This protein binds this small molecule.
Small molecule (SMILES): CC(=O)N[C@@H]1[C@@H](O)[C@H](O)[C@@H](CO)O[C@H]1O

Binding-site contacts:
Ligand atom C1 contacts residue ASN714 of chain 1.A at 1.4 Å.
Ligand atom C8 contacts residue ASN715 of chain 1.A at 4.3 Å.
Ligand atom C5 contacts residue ASN714 of chain 1.A at 3.7 Å.
Ligand atom O5 contacts residue ASN714 of chain 1.A at 2.4 Å (h-bond).
Ligand atom N2 contacts residue ASN714 of chain 1.A at 2.9 Å (h-bond).
Ligand atom O7 contacts residue ASN714 of chain 1.A at 3.0 Å (h-bond).
Ligand atom C7 contacts residue GLY1136 of chain 1.A at 4.0 Å.
Ligand atom C2 contacts residue ASN714 of chain 1.A at 2.4 Å.
Ligand atom C4 contacts residue ASN714 of chain 1.A at 4.2 Å.
Ligand atom C3 contacts residue ASN714 of chain 1.A at 3.8 Å.
Ligand atom C8 contacts residue GLY1136 of chain 1.A at 3.6 Å.
Ligand atom C8 contacts residue ASN714 of chain 1.A at 4.0 Å.
Ligand atom O7 contacts residue GLY1136 of chain 1.A at 4.1 Å.
Ligand atom C7 contacts residue ASN714 of chain 1.A at 3.1 Å.

Sequence of chain 1.A:
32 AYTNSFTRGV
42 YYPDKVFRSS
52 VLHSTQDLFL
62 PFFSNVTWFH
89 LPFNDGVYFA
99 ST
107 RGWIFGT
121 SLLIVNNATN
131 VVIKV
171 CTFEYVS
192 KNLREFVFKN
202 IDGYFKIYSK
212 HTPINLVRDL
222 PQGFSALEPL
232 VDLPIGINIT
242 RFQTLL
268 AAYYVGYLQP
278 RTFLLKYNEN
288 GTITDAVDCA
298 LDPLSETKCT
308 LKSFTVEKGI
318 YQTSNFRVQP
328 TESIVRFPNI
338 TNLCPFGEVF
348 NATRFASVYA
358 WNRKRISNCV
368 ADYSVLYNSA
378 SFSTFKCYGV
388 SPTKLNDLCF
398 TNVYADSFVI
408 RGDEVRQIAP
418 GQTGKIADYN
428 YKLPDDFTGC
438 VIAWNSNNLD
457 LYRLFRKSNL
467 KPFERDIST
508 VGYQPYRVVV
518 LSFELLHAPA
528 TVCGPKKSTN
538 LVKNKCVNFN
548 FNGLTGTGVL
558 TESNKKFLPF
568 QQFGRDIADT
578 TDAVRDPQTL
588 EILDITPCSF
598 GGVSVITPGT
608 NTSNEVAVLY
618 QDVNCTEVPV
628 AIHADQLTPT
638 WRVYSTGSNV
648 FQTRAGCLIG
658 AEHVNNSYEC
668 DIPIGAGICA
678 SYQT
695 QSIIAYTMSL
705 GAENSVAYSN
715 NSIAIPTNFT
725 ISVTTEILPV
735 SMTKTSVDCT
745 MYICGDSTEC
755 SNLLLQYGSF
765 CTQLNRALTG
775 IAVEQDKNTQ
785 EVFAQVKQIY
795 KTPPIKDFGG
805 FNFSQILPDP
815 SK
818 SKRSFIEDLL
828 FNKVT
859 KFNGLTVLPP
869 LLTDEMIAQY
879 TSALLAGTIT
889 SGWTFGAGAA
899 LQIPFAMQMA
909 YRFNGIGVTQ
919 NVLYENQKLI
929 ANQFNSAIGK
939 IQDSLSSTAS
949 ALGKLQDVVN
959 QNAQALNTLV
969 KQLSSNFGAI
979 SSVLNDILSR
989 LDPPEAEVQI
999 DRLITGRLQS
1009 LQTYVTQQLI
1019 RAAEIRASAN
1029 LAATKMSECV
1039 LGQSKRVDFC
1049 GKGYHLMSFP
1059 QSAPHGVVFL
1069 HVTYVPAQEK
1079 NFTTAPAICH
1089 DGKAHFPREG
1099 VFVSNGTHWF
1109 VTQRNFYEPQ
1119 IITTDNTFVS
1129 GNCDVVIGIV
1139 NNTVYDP